Sequence of chain 1.A:
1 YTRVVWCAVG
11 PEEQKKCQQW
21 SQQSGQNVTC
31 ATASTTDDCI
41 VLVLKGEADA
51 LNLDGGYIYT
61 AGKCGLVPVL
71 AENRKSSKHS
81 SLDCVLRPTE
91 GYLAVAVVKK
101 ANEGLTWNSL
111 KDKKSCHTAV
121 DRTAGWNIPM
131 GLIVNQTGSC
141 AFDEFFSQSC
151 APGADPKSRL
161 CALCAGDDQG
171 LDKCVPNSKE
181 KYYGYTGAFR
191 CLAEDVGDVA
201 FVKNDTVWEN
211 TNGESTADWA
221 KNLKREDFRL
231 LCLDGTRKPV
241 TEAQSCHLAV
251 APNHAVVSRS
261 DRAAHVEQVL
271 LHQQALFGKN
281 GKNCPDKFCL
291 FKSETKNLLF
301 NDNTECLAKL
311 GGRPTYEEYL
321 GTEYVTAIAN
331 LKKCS

Binding-site contacts:
Ligand atom O5 contacts residue ASN135 of chain 1.A at 2.3 Å (h-bond).
Ligand atom O7 contacts residue ASN135 of chain 1.A at 4.0 Å.
Ligand atom C2 contacts residue ASN135 of chain 1.A at 2.5 Å.
Ligand atom O7 contacts residue LEU132 of chain 1.A at 3.8 Å.
Ligand atom C8 contacts residue ILE128 of chain 1.A at 4.3 Å (hydrophobic).
Ligand atom N2 contacts residue ASN330 of chain 1.A at 4.1 Å.
Ligand atom C3 contacts residue ASN135 of chain 1.A at 3.9 Å.
Ligand atom O7 contacts residue ASN330 of chain 1.A at 3.0 Å (h-bond).
Ligand atom C1 contacts residue ASN135 of chain 1.A at 1.5 Å.
Ligand atom C2 contacts residue THR326 of chain 1.A at 3.7 Å.
Ligand atom N2 contacts residue ALA327 of chain 1.A at 4.0 Å.
Ligand atom O5 contacts residue THR326 of chain 1.A at 4.0 Å.
Ligand atom N2 contacts residue GLY131 of chain 1.A at 4.4 Å.
Ligand atom O4 contacts residue THR326 of chain 1.A at 3.9 Å.
Ligand atom C6 contacts residue ASN330 of chain 1.A at 4.0 Å.
Ligand atom C3 contacts residue ALA327 of chain 1.A at 4.2 Å (hydrophobic).
Ligand atom C4 contacts residue ASN135 of chain 1.A at 4.2 Å.
Ligand atom C5 contacts residue ASN135 of chain 1.A at 3.6 Å.
Ligand atom C8 contacts residue LEU132 of chain 1.A at 3.9 Å (hydrophobic).
Ligand atom O3 contacts residue ALA327 of chain 1.A at 4.1 Å.
Ligand atom C8 contacts residue GLY131 of chain 1.A at 3.9 Å.
Ligand atom C6 contacts residue GLU323 of chain 1.A at 4.5 Å.
Ligand atom C7 contacts residue ASN330 of chain 1.A at 3.6 Å.
Ligand atom O7 contacts residue THR326 of chain 1.A at 3.8 Å.
Ligand atom C8 contacts residue ASN330 of chain 1.A at 4.2 Å.
Ligand atom C1 contacts residue ASN330 of chain 1.A at 4.1 Å.
Ligand atom N2 contacts residue ASN135 of chain 1.A at 2.9 Å (h-bond).
Ligand atom O4 contacts residue ASN330 of chain 1.A at 2.9 Å (h-bond).
Ligand atom C3 contacts residue ASN330 of chain 1.A at 3.9 Å.
Ligand atom C2 contacts residue ASN330 of chain 1.A at 4.2 Å.
Ligand atom C7 contacts residue ALA327 of chain 1.A at 4.1 Å (hydrophobic).
Ligand atom C5 contacts residue ASN330 of chain 1.A at 3.5 Å.
Ligand atom C1 contacts residue THR326 of chain 1.A at 4.1 Å.
Ligand atom C8 contacts residue ALA327 of chain 1.A at 3.8 Å (hydrophobic).
Ligand atom O6 contacts residue GLU323 of chain 1.A at 3.6 Å.
Ligand atom C7 contacts residue ASN135 of chain 1.A at 3.6 Å.
Ligand atom C4 contacts residue ASN330 of chain 1.A at 3.6 Å.
Ligand atom C7 contacts residue LEU132 of chain 1.A at 4.2 Å (hydrophobic).

This small molecule binds to this protein.
Small molecule (SMILES): CC(=O)N[C@H]1[C@H](O[C@H]2[C@H](O)[C@@H](NC(C)=O)CO[C@@H]2CO)O[C@H](CO)[C@@H](O)[C@@H]1O